Binding-site contacts:
Ligand atom O6 contacts residue HIS31 of chain 1.C at 3.0 Å (h-bond).
Ligand atom C5 contacts residue THR30 of chain 1.C at 4.2 Å.
Ligand atom C7 contacts residue ASN28 of chain 1.C at 3.3 Å.
Ligand atom C1 contacts residue HIS31 of chain 1.C at 4.2 Å.
Ligand atom O5 contacts residue GLU25 of chain 1.C at 4.4 Å.
Ligand atom C1 contacts residue THR30 of chain 1.C at 4.5 Å.
Ligand atom C1 contacts residue GLU25 of chain 1.C at 4.1 Å.
Ligand atom C5 contacts residue ASN28 of chain 1.C at 3.6 Å.
Ligand atom C5 contacts residue HIS31 of chain 1.C at 4.2 Å.
Ligand atom C2 contacts residue GLU25 of chain 1.C at 4.0 Å.
Ligand atom C8 contacts residue GLU25 of chain 1.C at 2.5 Å.
Ligand atom O5 contacts residue THR30 of chain 1.C at 4.2 Å.
Ligand atom O7 contacts residue ASN28 of chain 1.C at 4.2 Å.
Ligand atom C6 contacts residue THR30 of chain 1.C at 4.2 Å.
Ligand atom C6 contacts residue HIS31 of chain 1.C at 3.9 Å.
Ligand atom C8 contacts residue ASN28 of chain 1.C at 3.4 Å.
Ligand atom O5 contacts residue ASN28 of chain 1.C at 2.4 Å (h-bond).
Ligand atom C3 contacts residue ASN28 of chain 1.C at 3.7 Å.
Ligand atom C4 contacts residue ASN28 of chain 1.C at 4.2 Å.
Ligand atom O5 contacts residue HIS31 of chain 1.C at 3.2 Å.
Ligand atom O7 contacts residue ASP334 of chain 1.C at 4.2 Å.
Ligand atom N2 contacts residue VAL332 of chain 1.C at 4.0 Å.
Ligand atom C1 contacts residue ASN28 of chain 1.C at 1.4 Å.
Ligand atom C2 contacts residue ASN28 of chain 1.C at 2.4 Å.
Ligand atom C7 contacts residue GLU25 of chain 1.C at 3.8 Å.
Ligand atom N2 contacts residue ASN28 of chain 1.C at 2.8 Å (h-bond).
Ligand atom O7 contacts residue VAL332 of chain 1.C at 3.6 Å.
Ligand atom C7 contacts residue VAL332 of chain 1.C at 3.9 Å (hydrophobic).
Ligand atom N2 contacts residue GLU25 of chain 1.C at 4.3 Å.

Sequence of chain 1.C:
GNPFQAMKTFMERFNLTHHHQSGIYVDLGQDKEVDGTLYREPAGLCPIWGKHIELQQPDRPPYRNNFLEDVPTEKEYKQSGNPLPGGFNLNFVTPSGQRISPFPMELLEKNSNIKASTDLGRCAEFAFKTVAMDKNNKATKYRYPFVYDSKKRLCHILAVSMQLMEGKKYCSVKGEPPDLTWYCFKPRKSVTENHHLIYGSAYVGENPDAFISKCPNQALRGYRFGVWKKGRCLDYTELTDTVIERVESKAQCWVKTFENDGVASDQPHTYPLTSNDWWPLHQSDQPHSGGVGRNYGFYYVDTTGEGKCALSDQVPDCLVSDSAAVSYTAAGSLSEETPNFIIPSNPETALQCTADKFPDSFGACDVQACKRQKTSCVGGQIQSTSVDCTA

This protein binds this small molecule.
Small molecule (SMILES): CC(=O)N[C@@H]1[C@@H](O)[C@H](O)[C@@H](CO)O[C@H]1O